Sequence of chain 29.C:
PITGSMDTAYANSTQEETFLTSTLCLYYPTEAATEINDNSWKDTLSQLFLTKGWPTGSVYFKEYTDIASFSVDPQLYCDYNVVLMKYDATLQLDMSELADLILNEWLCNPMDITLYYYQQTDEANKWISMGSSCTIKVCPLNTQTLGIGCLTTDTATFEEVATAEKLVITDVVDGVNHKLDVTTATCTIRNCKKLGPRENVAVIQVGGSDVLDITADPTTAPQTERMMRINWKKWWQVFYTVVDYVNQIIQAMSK

A small-molecule ligand and the protein it binds are described below.
Small molecule (SMILES): CC(=O)N[C@H]1[C@H](O[C@H]2[C@H](O)[C@@H](NC(C)=O)CO[C@@H]2CO)O[C@H](CO)[C@@H](O)[C@@H]1O

Binding-site contacts:
Ligand atom C2 contacts residue ASN12 of chain 29.C at 3.2 Å.
Ligand atom C7 contacts residue ASN12 of chain 29.C at 3.9 Å.
Ligand atom O7 contacts residue ASN12 of chain 29.C at 3.7 Å.
Ligand atom C5 contacts residue ASN12 of chain 29.C at 4.1 Å.
Ligand atom C1 contacts residue ASN12 of chain 29.C at 2.2 Å.
Ligand atom N2 contacts residue ASN12 of chain 29.C at 3.8 Å.
Ligand atom O5 contacts residue ASN12 of chain 29.C at 2.7 Å (h-bond).